Binding-site contacts:
Ligand atom C8 contacts residue ASN251 of chain 1.B at 3.6 Å.
Ligand atom C5 contacts residue ASN251 of chain 1.B at 3.7 Å.
Ligand atom O7 contacts residue ASN251 of chain 1.B at 4.4 Å.
Ligand atom C3 contacts residue ASN251 of chain 1.B at 3.8 Å.
Ligand atom O6 contacts residue LEU429 of chain 1.B at 4.4 Å.
Ligand atom O5 contacts residue ASN251 of chain 1.B at 2.4 Å (h-bond).
Ligand atom N2 contacts residue ASN251 of chain 1.B at 2.9 Å (h-bond).
Ligand atom C4 contacts residue ASN251 of chain 1.B at 4.2 Å.
Ligand atom C7 contacts residue ASN251 of chain 1.B at 3.5 Å.
Ligand atom C1 contacts residue ASN251 of chain 1.B at 1.4 Å.
Ligand atom C2 contacts residue ASN251 of chain 1.B at 2.5 Å.

Sequence of chain 1.B:
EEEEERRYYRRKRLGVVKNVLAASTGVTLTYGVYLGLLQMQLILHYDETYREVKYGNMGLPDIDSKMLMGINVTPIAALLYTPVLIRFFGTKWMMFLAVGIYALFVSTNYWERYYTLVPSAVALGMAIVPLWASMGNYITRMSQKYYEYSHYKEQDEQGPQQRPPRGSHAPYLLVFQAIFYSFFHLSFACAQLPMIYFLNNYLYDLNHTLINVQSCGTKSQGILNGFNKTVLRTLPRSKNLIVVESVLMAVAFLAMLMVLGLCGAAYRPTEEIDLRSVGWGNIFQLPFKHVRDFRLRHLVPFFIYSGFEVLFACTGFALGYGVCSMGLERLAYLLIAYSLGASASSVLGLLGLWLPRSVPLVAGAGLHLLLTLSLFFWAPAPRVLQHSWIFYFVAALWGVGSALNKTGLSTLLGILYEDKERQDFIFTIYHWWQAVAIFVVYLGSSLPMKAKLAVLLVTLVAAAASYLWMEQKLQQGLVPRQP

A protein and the small-molecule ligand that binds it are described below.
Small molecule (SMILES): CC(=O)N[C@@H]1[C@@H](O)[C@H](O)[C@@H](CO)O[C@H]1O